A protein and the small-molecule ligand that binds it are described below.
Small molecule (SMILES): CC(=O)N[C@@H]1[C@@H](O)[C@H](O)[C@@H](CO)O[C@H]1O

Sequence of chain 1.C:
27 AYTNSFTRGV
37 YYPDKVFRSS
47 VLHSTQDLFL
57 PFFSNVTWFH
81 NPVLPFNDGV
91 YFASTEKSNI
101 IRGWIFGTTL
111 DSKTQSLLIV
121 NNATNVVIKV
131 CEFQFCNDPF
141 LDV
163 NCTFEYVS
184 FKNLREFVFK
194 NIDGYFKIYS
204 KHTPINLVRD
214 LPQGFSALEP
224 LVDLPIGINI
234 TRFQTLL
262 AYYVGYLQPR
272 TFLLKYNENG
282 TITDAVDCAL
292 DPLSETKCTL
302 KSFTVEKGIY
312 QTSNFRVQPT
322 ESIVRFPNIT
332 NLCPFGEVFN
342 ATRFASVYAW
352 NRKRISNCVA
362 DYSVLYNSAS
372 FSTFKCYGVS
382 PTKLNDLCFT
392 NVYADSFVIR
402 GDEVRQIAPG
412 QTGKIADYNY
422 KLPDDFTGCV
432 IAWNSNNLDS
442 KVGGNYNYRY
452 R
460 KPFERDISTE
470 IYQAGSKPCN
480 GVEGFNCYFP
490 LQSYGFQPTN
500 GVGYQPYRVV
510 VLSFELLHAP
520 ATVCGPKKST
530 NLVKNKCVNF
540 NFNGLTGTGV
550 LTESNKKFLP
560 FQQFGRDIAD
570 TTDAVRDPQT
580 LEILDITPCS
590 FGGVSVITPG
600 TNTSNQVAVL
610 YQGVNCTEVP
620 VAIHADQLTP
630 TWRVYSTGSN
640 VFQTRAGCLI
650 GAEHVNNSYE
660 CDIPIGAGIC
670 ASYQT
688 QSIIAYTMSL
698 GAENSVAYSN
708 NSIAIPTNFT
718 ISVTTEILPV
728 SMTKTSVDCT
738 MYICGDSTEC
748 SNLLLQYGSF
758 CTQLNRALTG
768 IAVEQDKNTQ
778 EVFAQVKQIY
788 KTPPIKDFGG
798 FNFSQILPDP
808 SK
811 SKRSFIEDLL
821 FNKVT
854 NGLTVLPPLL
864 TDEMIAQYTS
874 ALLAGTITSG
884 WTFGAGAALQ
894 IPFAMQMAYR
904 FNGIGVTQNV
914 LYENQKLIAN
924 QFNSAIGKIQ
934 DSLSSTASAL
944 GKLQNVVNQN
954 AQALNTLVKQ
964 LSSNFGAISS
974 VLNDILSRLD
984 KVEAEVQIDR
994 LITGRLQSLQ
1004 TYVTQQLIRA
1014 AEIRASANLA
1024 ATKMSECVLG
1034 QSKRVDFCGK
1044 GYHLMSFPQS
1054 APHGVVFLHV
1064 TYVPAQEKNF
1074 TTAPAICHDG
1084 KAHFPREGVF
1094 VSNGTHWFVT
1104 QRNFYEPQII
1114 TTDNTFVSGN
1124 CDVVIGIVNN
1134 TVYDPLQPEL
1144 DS

Binding-site contacts:
Ligand atom O7 contacts residue ASN122 of chain 1.C at 3.5 Å (h-bond).
Ligand atom C4 contacts residue ASN122 of chain 1.C at 4.2 Å.
Ligand atom N2 contacts residue THR124 of chain 1.C at 3.5 Å.
Ligand atom C1 contacts residue THR124 of chain 1.C at 3.7 Å.
Ligand atom C8 contacts residue ASN122 of chain 1.C at 3.7 Å.
Ligand atom C2 contacts residue THR124 of chain 1.C at 4.0 Å.
Ligand atom O5 contacts residue ASN122 of chain 1.C at 2.3 Å (h-bond).
Ligand atom C3 contacts residue THR124 of chain 1.C at 4.4 Å.
Ligand atom C8 contacts residue THR124 of chain 1.C at 4.5 Å.
Ligand atom C3 contacts residue ASN122 of chain 1.C at 3.8 Å.
Ligand atom C1 contacts residue ASN122 of chain 1.C at 1.4 Å.
Ligand atom C5 contacts residue ASN122 of chain 1.C at 3.7 Å.
Ligand atom O6 contacts residue VAL127 of chain 1.C at 3.5 Å.
Ligand atom C1 contacts residue VAL127 of chain 1.C at 4.4 Å (hydrophobic).
Ligand atom O6 contacts residue VAL169 of chain 1.C at 3.9 Å.
Ligand atom C7 contacts residue ASN122 of chain 1.C at 3.5 Å.
Ligand atom C2 contacts residue ASN122 of chain 1.C at 2.5 Å.
Ligand atom O5 contacts residue VAL127 of chain 1.C at 3.7 Å.
Ligand atom C7 contacts residue THR124 of chain 1.C at 4.3 Å.
Ligand atom N2 contacts residue ASN122 of chain 1.C at 3.0 Å (h-bond).